This protein binds this small molecule.
Small molecule (SMILES): CC(=O)N[C@@H]1[C@@H](O)[C@H](O[C@H]2O[C@H](CO)[C@H](O)[C@H](O[C@]3(C(=O)O)C[C@H](O)[C@@H](NC(C)=O)[C@H]([C@H](O)[C@H](O)CO)O3)[C@H]2O)[C@@H](COS(=O)(=O)O)O[C@H]1O

Binding-site contacts:
Ligand atom C11 contacts residue THR126 of chain 1.E at 4.4 Å.
Ligand atom C9 contacts residue TRP144 of chain 1.E at 4.1 Å (hydrophobic).
Ligand atom O6 contacts residue GLN219 of chain 1.E at 3.6 Å.
Ligand atom O4 contacts residue GLN219 of chain 1.E at 2.7 Å (h-bond).
Ligand atom O1B contacts residue THR127 of chain 1.E at 3.1 Å (h-bond).
Ligand atom C9 contacts residue GLU183 of chain 1.E at 3.4 Å.
Ligand atom C6 contacts residue GLN219 of chain 1.E at 4.1 Å.
Ligand atom O1B contacts residue GLN219 of chain 1.E at 2.9 Å (h-bond).
Ligand atom C8 contacts residue GLN219 of chain 1.E at 3.4 Å.
Ligand atom C8 contacts residue TYR88 of chain 1.E at 4.2 Å (hydrophobic).
Ligand atom O10 contacts residue LEU187 of chain 1.E at 3.4 Å.
Ligand atom N5 contacts residue THR126 of chain 1.E at 3.5 Å (h-bond).
Ligand atom O1A contacts residue ASN136 of chain 1.E at 3.6 Å.
Ligand atom C1 contacts residue LYS128 of chain 1.E at 3.6 Å.
Ligand atom O8 contacts residue TRP144 of chain 1.E at 3.2 Å.
Ligand atom O1A contacts residue THR127 of chain 1.E at 3.5 Å.
Ligand atom C9 contacts residue TYR88 of chain 1.E at 4.2 Å (hydrophobic).
Ligand atom C4 contacts residue GLN219 of chain 1.E at 4.1 Å.
Ligand atom C5 contacts residue THR126 of chain 1.E at 4.4 Å.
Ligand atom C1 contacts residue GLN219 of chain 1.E at 4.0 Å.
Ligand atom O8 contacts residue GLN219 of chain 1.E at 2.7 Å (h-bond).
Ligand atom O3 contacts residue GLN219 of chain 1.E at 4.1 Å.
Ligand atom C8 contacts residue TRP144 of chain 1.E at 4.2 Å (hydrophobic).
Ligand atom O8 contacts residue TYR88 of chain 1.E at 3.3 Å (h-bond).
Ligand atom O9 contacts residue HIS176 of chain 1.E at 3.2 Å (h-bond).
Ligand atom O9 contacts residue GLN219 of chain 1.E at 4.4 Å.
Ligand atom O9 contacts residue TYR88 of chain 1.E at 3.5 Å (h-bond).
Ligand atom O9 contacts residue GLY221 of chain 1.E at 4.2 Å.
Ligand atom C9 contacts residue HIS176 of chain 1.E at 4.0 Å.
Ligand atom O9 contacts residue GLU183 of chain 1.E at 2.7 Å (salt-bridge).
Ligand atom O1A contacts residue THR126 of chain 1.E at 4.3 Å.
Ligand atom C10 contacts residue THR126 of chain 1.E at 4.3 Å.
Ligand atom C7 contacts residue GLN219 of chain 1.E at 4.3 Å.
Ligand atom O1B contacts residue LYS128 of chain 1.E at 3.7 Å.
Ligand atom C2 contacts residue GLN219 of chain 1.E at 4.3 Å.
Ligand atom O1A contacts residue LYS128 of chain 1.E at 2.8 Å (salt-bridge).
Ligand atom C1 contacts residue THR127 of chain 1.E at 3.9 Å.
Ligand atom C4 contacts residue THR126 of chain 1.E at 4.1 Å.

Sequence of chain 1.E:
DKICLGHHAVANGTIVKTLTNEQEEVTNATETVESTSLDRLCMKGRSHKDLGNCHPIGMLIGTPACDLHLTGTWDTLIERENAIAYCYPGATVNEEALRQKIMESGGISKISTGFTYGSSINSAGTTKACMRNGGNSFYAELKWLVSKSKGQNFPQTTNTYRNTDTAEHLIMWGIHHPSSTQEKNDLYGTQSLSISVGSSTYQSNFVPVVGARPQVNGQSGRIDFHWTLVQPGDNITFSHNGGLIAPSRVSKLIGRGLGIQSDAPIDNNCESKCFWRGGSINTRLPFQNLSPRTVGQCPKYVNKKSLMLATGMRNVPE